Sequence of chain 56.B:
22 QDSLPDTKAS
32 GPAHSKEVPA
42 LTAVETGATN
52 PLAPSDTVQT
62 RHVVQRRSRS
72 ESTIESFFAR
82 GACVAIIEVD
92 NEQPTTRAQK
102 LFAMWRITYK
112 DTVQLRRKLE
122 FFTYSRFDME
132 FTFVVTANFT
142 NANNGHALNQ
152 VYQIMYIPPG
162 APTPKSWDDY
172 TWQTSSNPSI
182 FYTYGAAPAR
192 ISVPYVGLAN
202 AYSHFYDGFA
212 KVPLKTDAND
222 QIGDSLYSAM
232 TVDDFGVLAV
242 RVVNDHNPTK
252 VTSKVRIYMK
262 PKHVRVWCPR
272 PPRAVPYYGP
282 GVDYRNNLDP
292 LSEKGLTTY

Sequence of chain 57.D:
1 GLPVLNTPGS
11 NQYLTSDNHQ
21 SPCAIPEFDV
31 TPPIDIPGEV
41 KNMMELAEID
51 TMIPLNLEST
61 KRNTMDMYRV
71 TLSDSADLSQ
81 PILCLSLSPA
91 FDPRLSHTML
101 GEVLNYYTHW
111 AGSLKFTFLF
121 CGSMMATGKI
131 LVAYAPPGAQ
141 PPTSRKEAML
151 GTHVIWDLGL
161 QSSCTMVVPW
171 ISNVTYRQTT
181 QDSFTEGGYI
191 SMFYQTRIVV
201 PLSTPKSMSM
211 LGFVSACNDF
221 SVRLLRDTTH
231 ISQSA

Sequence of chain 56.D:
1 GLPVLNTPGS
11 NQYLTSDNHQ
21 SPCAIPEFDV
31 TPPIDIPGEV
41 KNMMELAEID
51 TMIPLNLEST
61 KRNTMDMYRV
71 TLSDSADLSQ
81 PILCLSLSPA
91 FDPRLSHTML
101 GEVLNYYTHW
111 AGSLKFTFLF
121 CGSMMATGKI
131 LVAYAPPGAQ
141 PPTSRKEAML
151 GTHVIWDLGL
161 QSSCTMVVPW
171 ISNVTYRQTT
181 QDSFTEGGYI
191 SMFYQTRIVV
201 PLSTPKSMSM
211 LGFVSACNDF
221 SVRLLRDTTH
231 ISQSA

Binding-site contacts:
Ligand atom O24 contacts residue PHE236 of chain 56.B at 3.9 Å.
Ligand atom C9 contacts residue VAL194 of chain 56.B at 3.8 Å (hydrophobic).
Ligand atom C21 contacts residue TYR203 of chain 56.B at 3.7 Å (hydrophobic).
Ligand atom C4 contacts residue TYR157 of chain 56.B at 3.5 Å (hydrophobic).
Ligand atom C7 contacts residue VAL194 of chain 56.B at 3.6 Å (hydrophobic).
Ligand atom N3 contacts residue LEU239 of chain 56.B at 3.8 Å.
Ligand atom C12 contacts residue PHE236 of chain 56.B at 3.7 Å (hydrophobic).
Ligand atom C7 contacts residue TYR157 of chain 56.B at 3.5 Å (hydrophobic).
Ligand atom C3 contacts residue TYR157 of chain 56.B at 3.4 Å (hydrophobic).
Ligand atom C8 contacts residue TYR157 of chain 56.B at 3.4 Å (hydrophobic).
Ligand atom C10 contacts residue ILE108 of chain 56.B at 3.5 Å (hydrophobic).
Ligand atom C25 contacts residue THR109 of chain 56.B at 3.2 Å.
Ligand atom C8 contacts residue VAL194 of chain 56.B at 3.8 Å (hydrophobic).
Ligand atom C7 contacts residue ILE25 of chain 56.D at 3.8 Å (hydrophobic).
Ligand atom C16 contacts residue MET130 of chain 56.B at 3.8 Å (hydrophobic).
Ligand atom C13 contacts residue ILE108 of chain 56.B at 3.6 Å (hydrophobic).
Ligand atom C22 contacts residue PHE236 of chain 56.B at 3.3 Å (hydrophobic).
Ligand atom C17 contacts residue MET130 of chain 56.B at 3.7 Å (hydrophobic).
Ligand atom C4 contacts residue ALA24 of chain 56.D at 3.9 Å (hydrophobic).
Ligand atom N3 contacts residue ILE192 of chain 56.B at 3.7 Å.
Ligand atom C1 contacts residue ILE181 of chain 56.B at 3.5 Å (hydrophobic).
Ligand atom C1 contacts residue ILE155 of chain 56.B at 3.8 Å (hydrophobic).
Ligand atom C13 contacts residue PHE236 of chain 56.B at 3.8 Å (hydrophobic).
Ligand atom N6 contacts residue VAL194 of chain 56.B at 3.6 Å.
Ligand atom C18 contacts residue TYR110 of chain 56.B at 3.8 Å (hydrophobic).
Ligand atom C20 contacts residue PHE236 of chain 56.B at 3.4 Å (hydrophobic).
Ligand atom O15 contacts residue MET130 of chain 56.B at 3.8 Å.
Ligand atom C3 contacts residue PRO179 of chain 56.B at 3.6 Å (hydrophobic).
Ligand atom O24 contacts residue TYR110 of chain 56.B at 3.3 Å.
Ligand atom C11 contacts residue PHE132 of chain 56.B at 3.5 Å (hydrophobic).
Ligand atom C19 contacts residue TYR110 of chain 56.B at 3.8 Å (hydrophobic).
Ligand atom O23 contacts residue TYR110 of chain 56.B at 3.5 Å.
Ligand atom C22 contacts residue TYR110 of chain 56.B at 3.3 Å (hydrophobic).
Ligand atom O24 contacts residue THR109 of chain 56.B at 3.6 Å.
Ligand atom C10 contacts residue PHE132 of chain 56.B at 3.7 Å (hydrophobic).
Ligand atom C19 contacts residue PHE236 of chain 56.B at 3.6 Å (hydrophobic).
Ligand atom N4 contacts residue LEU239 of chain 56.B at 3.6 Å.
Ligand atom N4 contacts residue ILE192 of chain 56.B at 3.6 Å.
Ligand atom O23 contacts residue PHE236 of chain 56.B at 3.3 Å.
Ligand atom C3 contacts residue ALA24 of chain 56.D at 3.6 Å (hydrophobic).

This protein binds this small molecule.
Small molecule (SMILES): CCOC(=O)c1ccc(OCCCC2CCN(c3ccc(C)nn3)CC2)cc1